Sequence of chain 1.B:
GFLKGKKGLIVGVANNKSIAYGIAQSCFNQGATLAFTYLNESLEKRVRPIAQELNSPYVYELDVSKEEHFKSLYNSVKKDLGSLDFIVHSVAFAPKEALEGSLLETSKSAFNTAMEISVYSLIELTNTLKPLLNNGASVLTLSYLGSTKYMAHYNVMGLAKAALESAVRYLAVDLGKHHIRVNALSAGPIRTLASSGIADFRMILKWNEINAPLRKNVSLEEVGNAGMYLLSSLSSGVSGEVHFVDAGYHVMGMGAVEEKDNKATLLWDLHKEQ

Binding-site contacts:
Ligand atom C1 contacts residue TYR145 of chain 1.B at 3.8 Å (hydrophobic).
Ligand atom CL14 contacts residue PRO190 of chain 1.B at 4.0 Å.
Ligand atom C1 contacts residue TYR155 of chain 1.B at 3.4 Å (hydrophobic).
Ligand atom C9 contacts residue ALA93 of chain 1.B at 3.6 Å (hydrophobic).
Ligand atom C6 contacts residue NAD1 of chain 1.G at 3.5 Å.
Ligand atom C8 contacts residue ALA195 of chain 1.B at 3.9 Å (hydrophobic).
Ligand atom C1 contacts residue NAD1 of chain 1.G at 3.3 Å.
Ligand atom C10 contacts residue ALA195 of chain 1.B at 4.1 Å (hydrophobic).
Ligand atom CL15 contacts residue PHE94 of chain 1.B at 3.7 Å.
Ligand atom C10 contacts residue PHE94 of chain 1.B at 3.9 Å (hydrophobic).
Ligand atom CL14 contacts residue PHE202 of chain 1.B at 3.6 Å.
Ligand atom C8 contacts residue NAD1 of chain 1.G at 3.9 Å.
Ligand atom CL14 contacts residue NAD1 of chain 1.G at 3.8 Å.
Ligand atom O17 contacts residue TYR155 of chain 1.B at 2.4 Å (h-bond).
Ligand atom C3 contacts residue SER196 of chain 1.B at 4.0 Å.
Ligand atom C13 contacts residue LEU100 of chain 1.B at 4.0 Å (hydrophobic).
Ligand atom C10 contacts residue ALA93 of chain 1.B at 3.1 Å (hydrophobic).
Ligand atom CL14 contacts residue TYR145 of chain 1.B at 3.2 Å.
Ligand atom C12 contacts residue MET158 of chain 1.B at 3.8 Å (hydrophobic).
Ligand atom C9 contacts residue ALA195 of chain 1.B at 3.6 Å (hydrophobic).
Ligand atom O7 contacts residue NAD1 of chain 1.G at 3.2 Å.
Ligand atom C3 contacts residue NAD1 of chain 1.G at 3.2 Å.
Ligand atom O17 contacts residue LYS162 of chain 1.B at 3.9 Å.
Ligand atom C3 contacts residue PHE202 of chain 1.B at 3.4 Å (hydrophobic).
Ligand atom C4 contacts residue ILE199 of chain 1.B at 3.6 Å (hydrophobic).
Ligand atom C12 contacts residue ILE199 of chain 1.B at 4.1 Å (hydrophobic).
Ligand atom C12 contacts residue LEU100 of chain 1.B at 3.3 Å (hydrophobic).
Ligand atom C4 contacts residue SER196 of chain 1.B at 3.9 Å.
Ligand atom C13 contacts residue ILE199 of chain 1.B at 3.5 Å (hydrophobic).
Ligand atom C3 contacts residue ILE199 of chain 1.B at 3.8 Å (hydrophobic).
Ligand atom C10 contacts residue MET158 of chain 1.B at 3.8 Å (hydrophobic).
Ligand atom C5 contacts residue NAD1 of chain 1.G at 3.5 Å.
Ligand atom C11 contacts residue MET158 of chain 1.B at 3.5 Å (hydrophobic).
Ligand atom O17 contacts residue NAD1 of chain 1.G at 2.5 Å (h-bond).
Ligand atom C6 contacts residue TYR155 of chain 1.B at 3.3 Å (hydrophobic).
Ligand atom C4 contacts residue NAD1 of chain 1.G at 3.5 Å.
Ligand atom CL15 contacts residue MET158 of chain 1.B at 3.9 Å.
Ligand atom C2 contacts residue PHE202 of chain 1.B at 4.1 Å (hydrophobic).
Ligand atom C2 contacts residue NAD1 of chain 1.G at 3.4 Å.
Ligand atom CL15 contacts residue ALA95 of chain 1.B at 3.0 Å.

The protein below binds the small molecule below.
Small molecule (SMILES): Oc1cc(Cl)ccc1Oc1ccc(Cl)cc1